Sequence of chain 1.A:
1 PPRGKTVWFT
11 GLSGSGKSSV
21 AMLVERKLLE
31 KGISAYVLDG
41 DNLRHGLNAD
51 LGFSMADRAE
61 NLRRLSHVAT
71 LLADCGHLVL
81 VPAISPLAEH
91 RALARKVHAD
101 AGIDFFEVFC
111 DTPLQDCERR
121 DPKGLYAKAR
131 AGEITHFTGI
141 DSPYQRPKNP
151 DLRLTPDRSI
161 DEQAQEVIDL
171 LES

A protein and the small-molecule ligand that binds it are described below.
Small molecule (SMILES): Nc1ncnc2c1ncn2[C@@H]1O[C@H](CO[P](=O)(O)OS(=O)(=O)O)[C@@H](O)[C@H]1O

Binding-site contacts:
Ligand atom O3' contacts residue ASP41 of chain 1.A at 3.5 Å.
Ligand atom N1 contacts residue PHE137 of chain 1.A at 3.5 Å.
Ligand atom O1B contacts residue ILE84 of chain 1.A at 3.3 Å (h-bond).
Ligand atom C2 contacts residue THR138 of chain 1.A at 3.4 Å.
Ligand atom C2' contacts residue ANP1 of chain 1.D at 3.4 Å.
Ligand atom O2B contacts residue ARG58 of chain 1.A at 2.8 Å (salt-bridge).
Ligand atom O2' contacts residue ANP1 of chain 1.D at 2.8 Å (h-bond).
Ligand atom O2A contacts residue ALA83 of chain 1.A at 3.3 Å.
Ligand atom N6 contacts residue HIS136 of chain 1.A at 2.9 Å (h-bond).
Ligand atom O1A contacts residue ASN61 of chain 1.A at 3.0 Å (h-bond).
Ligand atom C2 contacts residue ARG58 of chain 1.A at 3.5 Å.
Ligand atom O4' contacts residue PHE53 of chain 1.A at 3.4 Å.
Ligand atom O1B contacts residue LEU62 of chain 1.A at 3.5 Å.
Ligand atom N9 contacts residue PHE53 of chain 1.A at 3.6 Å.
Ligand atom C8 contacts residue PHE53 of chain 1.A at 3.5 Å (hydrophobic).
Ligand atom O3B contacts residue ARG44 of chain 1.A at 2.9 Å (salt-bridge).
Ligand atom O5' contacts residue ARG44 of chain 1.A at 3.5 Å (salt-bridge).
Ligand atom C4' contacts residue EDO1 of chain 1.K at 3.6 Å.
Ligand atom O3B contacts residue ARG58 of chain 1.A at 3.6 Å.
Ligand atom O2' contacts residue LEU125 of chain 1.A at 3.1 Å.
Ligand atom C3' contacts residue ANP1 of chain 1.D at 3.3 Å.
Ligand atom C4 contacts residue PHE53 of chain 1.A at 3.6 Å (hydrophobic).
Ligand atom N3 contacts residue ILE84 of chain 1.A at 3.5 Å.
Ligand atom C2 contacts residue ILE84 of chain 1.A at 3.6 Å (hydrophobic).
Ligand atom N1 contacts residue ARG58 of chain 1.A at 3.0 Å (salt-bridge).
Ligand atom O2' contacts residue SER13 of chain 1.A at 3.5 Å (h-bond).
Ligand atom N1 contacts residue THR138 of chain 1.A at 3.5 Å (h-bond).
Ligand atom C5' contacts residue ILE84 of chain 1.A at 3.5 Å (hydrophobic).
Ligand atom O4' contacts residue EDO1 of chain 1.K at 3.0 Å (h-bond).
Ligand atom O3B contacts residue ASN61 of chain 1.A at 3.0 Å (h-bond).
Ligand atom O3' contacts residue LYS123 of chain 1.A at 2.9 Å (salt-bridge).
Ligand atom O2B contacts residue PRO86 of chain 1.A at 3.3 Å.
Ligand atom C6 contacts residue PHE137 of chain 1.A at 3.3 Å (hydrophobic).
Ligand atom O3' contacts residue ANP1 of chain 1.D at 2.7 Å (h-bond).
Ligand atom O5' contacts residue PHE53 of chain 1.A at 3.6 Å.
Ligand atom O2A contacts residue ILE84 of chain 1.A at 2.9 Å (h-bond).
Ligand atom N7 contacts residue PHE53 of chain 1.A at 3.4 Å.
Ligand atom O2' contacts residue LYS123 of chain 1.A at 3.5 Å (salt-bridge).
Ligand atom O1A contacts residue ARG44 of chain 1.A at 2.8 Å (salt-bridge).
Ligand atom O1B contacts residue SER85 of chain 1.A at 3.0 Å (h-bond).